A protein and the small-molecule ligand that binds it are described below.
Small molecule (SMILES): COc1cc(OC)c(/C=C/S(=O)(=O)Cc2ccc(OC)c(NCC(=O)O)c2)c(OC)c1

Sequence of chain 1.C:
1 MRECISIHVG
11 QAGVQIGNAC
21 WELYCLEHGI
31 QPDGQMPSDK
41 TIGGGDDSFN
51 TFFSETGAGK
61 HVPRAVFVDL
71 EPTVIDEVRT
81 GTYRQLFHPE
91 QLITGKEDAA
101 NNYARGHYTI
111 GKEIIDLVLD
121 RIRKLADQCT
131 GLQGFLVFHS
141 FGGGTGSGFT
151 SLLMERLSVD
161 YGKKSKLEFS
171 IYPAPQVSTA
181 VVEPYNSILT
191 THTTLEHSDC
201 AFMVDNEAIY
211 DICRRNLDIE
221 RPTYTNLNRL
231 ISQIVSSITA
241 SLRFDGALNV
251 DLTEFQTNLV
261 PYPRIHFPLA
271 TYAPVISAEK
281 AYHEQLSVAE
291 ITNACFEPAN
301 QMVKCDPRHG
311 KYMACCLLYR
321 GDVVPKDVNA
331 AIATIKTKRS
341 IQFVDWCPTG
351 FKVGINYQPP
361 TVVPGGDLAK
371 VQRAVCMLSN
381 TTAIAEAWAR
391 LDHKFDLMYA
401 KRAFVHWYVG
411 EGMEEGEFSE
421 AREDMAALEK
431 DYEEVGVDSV

Binding-site contacts:
Ligand atom S1 contacts residue LEU246 of chain 1.D at 3.6 Å.
Ligand atom C3 contacts residue CYS239 of chain 1.D at 3.2 Å (hydrophobic).
Ligand atom C15 contacts residue ASN256 of chain 1.D at 3.3 Å.
Ligand atom C18 contacts residue ASN256 of chain 1.D at 3.5 Å.
Ligand atom C1 contacts residue VAL236 of chain 1.D at 3.1 Å (hydrophobic).
Ligand atom C21 contacts residue ASN347 of chain 1.D at 3.5 Å.
Ligand atom N1 contacts residue THR179 of chain 1.C at 3.3 Å (h-bond).
Ligand atom C5 contacts residue ALA314 of chain 1.D at 3.6 Å (hydrophobic).
Ligand atom C9 contacts residue ALA248 of chain 1.D at 3.5 Å (hydrophobic).
Ligand atom C7 contacts residue ILE316 of chain 1.D at 3.4 Å (hydrophobic).
Ligand atom C15 contacts residue LYS350 of chain 1.D at 3.2 Å.
Ligand atom C7 contacts residue THR366 of chain 1.D at 3.1 Å.
Ligand atom C10 contacts residue LEU253 of chain 1.D at 3.4 Å (hydrophobic).
Ligand atom C19 contacts residue VAL181 of chain 1.C at 3.5 Å (hydrophobic).
Ligand atom C7 contacts residue ALA314 of chain 1.D at 3.6 Å (hydrophobic).
Ligand atom C8 contacts residue ALA315 of chain 1.D at 3.0 Å (hydrophobic).
Ligand atom C19 contacts residue ASN256 of chain 1.D at 3.2 Å.
Ligand atom O8 contacts residue ASN347 of chain 1.D at 3.5 Å (h-bond).
Ligand atom C9 contacts residue CYS239 of chain 1.D at 3.6 Å (hydrophobic).
Ligand atom O7 contacts residue ASN347 of chain 1.D at 2.6 Å (h-bond).
Ligand atom C17 contacts residue ASN256 of chain 1.D at 3.1 Å.
Ligand atom O4 contacts residue LEU246 of chain 1.D at 2.5 Å.
Ligand atom C8 contacts residue ILE316 of chain 1.D at 3.5 Å (hydrophobic).
Ligand atom O6 contacts residue LYS350 of chain 1.D at 3.2 Å.
Ligand atom C10 contacts residue VAL236 of chain 1.D at 3.2 Å (hydrophobic).
Ligand atom C16 contacts residue ASN256 of chain 1.D at 3.2 Å.
Ligand atom C20 contacts residue LYS350 of chain 1.D at 3.0 Å.
Ligand atom O1 contacts residue ILE368 of chain 1.D at 2.9 Å.
Ligand atom C5 contacts residue ILE316 of chain 1.D at 3.2 Å (hydrophobic).
Ligand atom C1 contacts residue ILE368 of chain 1.D at 3.4 Å (hydrophobic).
Ligand atom C2 contacts residue CYS239 of chain 1.D at 3.2 Å (hydrophobic).
Ligand atom O5 contacts residue ALA248 of chain 1.D at 2.8 Å.
Ligand atom C6 contacts residue ILE368 of chain 1.D at 3.3 Å (hydrophobic).
Ligand atom O8 contacts residue SER178 of chain 1.C at 3.0 Å (h-bond).
Ligand atom C13 contacts residue ASN256 of chain 1.D at 3.5 Å.
Ligand atom C17 contacts residue THR179 of chain 1.C at 3.3 Å.
Ligand atom O3 contacts residue CYS239 of chain 1.D at 3.6 Å (h-bond).
Ligand atom C14 contacts residue ASN256 of chain 1.D at 3.5 Å.
Ligand atom C19 contacts residue ASN348 of chain 1.D at 3.5 Å.
Ligand atom O8 contacts residue THR179 of chain 1.C at 3.6 Å.

Sequence of chain 1.D:
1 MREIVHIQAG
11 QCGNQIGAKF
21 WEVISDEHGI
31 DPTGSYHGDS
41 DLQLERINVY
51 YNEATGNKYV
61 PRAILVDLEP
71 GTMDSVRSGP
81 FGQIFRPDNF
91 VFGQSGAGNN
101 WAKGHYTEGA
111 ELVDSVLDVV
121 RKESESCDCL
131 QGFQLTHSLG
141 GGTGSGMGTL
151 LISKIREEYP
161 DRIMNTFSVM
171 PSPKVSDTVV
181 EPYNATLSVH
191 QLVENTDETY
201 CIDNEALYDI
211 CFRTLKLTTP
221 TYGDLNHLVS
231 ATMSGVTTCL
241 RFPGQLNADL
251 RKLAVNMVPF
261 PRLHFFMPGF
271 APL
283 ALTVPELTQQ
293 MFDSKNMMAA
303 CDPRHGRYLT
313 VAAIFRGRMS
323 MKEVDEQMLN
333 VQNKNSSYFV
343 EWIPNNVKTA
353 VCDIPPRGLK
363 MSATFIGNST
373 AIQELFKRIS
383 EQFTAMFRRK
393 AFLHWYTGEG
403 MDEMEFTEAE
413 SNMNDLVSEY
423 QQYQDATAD